Sequence of chain 1.A:
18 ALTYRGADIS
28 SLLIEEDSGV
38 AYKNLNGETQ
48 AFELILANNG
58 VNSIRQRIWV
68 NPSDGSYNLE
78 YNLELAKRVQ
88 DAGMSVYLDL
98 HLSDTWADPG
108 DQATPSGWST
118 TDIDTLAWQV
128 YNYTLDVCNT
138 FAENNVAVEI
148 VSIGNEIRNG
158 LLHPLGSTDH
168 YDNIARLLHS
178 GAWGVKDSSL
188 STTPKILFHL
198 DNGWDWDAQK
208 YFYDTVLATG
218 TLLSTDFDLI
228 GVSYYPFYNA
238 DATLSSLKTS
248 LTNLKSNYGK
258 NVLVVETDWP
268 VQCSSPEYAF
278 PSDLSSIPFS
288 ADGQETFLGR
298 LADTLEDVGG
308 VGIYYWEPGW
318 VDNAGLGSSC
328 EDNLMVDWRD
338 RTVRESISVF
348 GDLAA

This protein binds this small molecule.
Small molecule (SMILES): CC(=O)N[C@@H]1[C@@H](O)[C@H](O)[C@@H](CO)O[C@H]1O

Binding-site contacts:
Ligand atom C8 contacts residue TRP125 of chain 1.A at 3.7 Å (hydrophobic).
Ligand atom O7 contacts residue GLN126 of chain 1.A at 4.0 Å.
Ligand atom C5 contacts residue ASN129 of chain 1.A at 3.6 Å.
Ligand atom C2 contacts residue ASN129 of chain 1.A at 2.4 Å.
Ligand atom C8 contacts residue THR122 of chain 1.A at 3.8 Å.
Ligand atom C8 contacts residue GLN126 of chain 1.A at 3.8 Å.
Ligand atom C7 contacts residue GLN126 of chain 1.A at 4.2 Å.
Ligand atom O5 contacts residue ASN129 of chain 1.A at 2.3 Å (h-bond).
Ligand atom C4 contacts residue ASN129 of chain 1.A at 4.2 Å.
Ligand atom C3 contacts residue ASN129 of chain 1.A at 3.8 Å.
Ligand atom N2 contacts residue TRP125 of chain 1.A at 4.1 Å.
Ligand atom N2 contacts residue ASN129 of chain 1.A at 2.9 Å (h-bond).
Ligand atom C7 contacts residue TRP125 of chain 1.A at 4.3 Å (hydrophobic).
Ligand atom C1 contacts residue ASN129 of chain 1.A at 1.4 Å.
Ligand atom C7 contacts residue ASN129 of chain 1.A at 3.6 Å.
Ligand atom O7 contacts residue ASN129 of chain 1.A at 3.7 Å.